A protein and the small-molecule ligand that binds it are described below.
Small molecule (SMILES): C[C@H](O)[C@H](N)[C@@H]1O[C@](O)(C(=O)O)C[C@H](O)[C@@H]1N

Binding-site contacts:
Ligand atom C1 contacts residue SER449 of chain 1.H at 2.3 Å.
Ligand atom C4 contacts residue SER449 of chain 1.H at 2.6 Å.
Ligand atom O1A contacts residue LYS467 of chain 1.H at 4.4 Å.
Ligand atom O6 contacts residue SER449 of chain 1.H at 2.8 Å (h-bond).
Ligand atom C6 contacts residue SER449 of chain 1.H at 3.3 Å.
Ligand atom C5 contacts residue GLY451 of chain 1.H at 4.3 Å.
Ligand atom N5 contacts residue SER449 of chain 1.H at 4.4 Å.
Ligand atom C2 contacts residue SER449 of chain 1.H at 1.4 Å.
Ligand atom O1B contacts residue LYS467 of chain 1.H at 4.5 Å.
Ligand atom O4 contacts residue GLY451 of chain 1.H at 3.7 Å.
Ligand atom C5 contacts residue SER452 of chain 1.H at 4.5 Å.
Ligand atom C3 contacts residue VAL447 of chain 1.H at 4.2 Å (hydrophobic).
Ligand atom C4 contacts residue SER452 of chain 1.H at 3.4 Å.
Ligand atom C5 contacts residue SER449 of chain 1.H at 3.5 Å.
Ligand atom C3 contacts residue SER452 of chain 1.H at 4.0 Å.
Ligand atom O4 contacts residue SER449 of chain 1.H at 3.7 Å.
Ligand atom O1A contacts residue SER449 of chain 1.H at 3.3 Å.
Ligand atom O1B contacts residue VAL448 of chain 1.H at 4.2 Å.
Ligand atom O4 contacts residue SER452 of chain 1.H at 3.1 Å (h-bond).
Ligand atom O1B contacts residue VAL447 of chain 1.H at 3.4 Å.
Ligand atom O1B contacts residue SER449 of chain 1.H at 2.8 Å (h-bond).
Ligand atom C3 contacts residue SER449 of chain 1.H at 1.8 Å.
Ligand atom C4 contacts residue GLY451 of chain 1.H at 3.9 Å.

Sequence of chain 1.H:
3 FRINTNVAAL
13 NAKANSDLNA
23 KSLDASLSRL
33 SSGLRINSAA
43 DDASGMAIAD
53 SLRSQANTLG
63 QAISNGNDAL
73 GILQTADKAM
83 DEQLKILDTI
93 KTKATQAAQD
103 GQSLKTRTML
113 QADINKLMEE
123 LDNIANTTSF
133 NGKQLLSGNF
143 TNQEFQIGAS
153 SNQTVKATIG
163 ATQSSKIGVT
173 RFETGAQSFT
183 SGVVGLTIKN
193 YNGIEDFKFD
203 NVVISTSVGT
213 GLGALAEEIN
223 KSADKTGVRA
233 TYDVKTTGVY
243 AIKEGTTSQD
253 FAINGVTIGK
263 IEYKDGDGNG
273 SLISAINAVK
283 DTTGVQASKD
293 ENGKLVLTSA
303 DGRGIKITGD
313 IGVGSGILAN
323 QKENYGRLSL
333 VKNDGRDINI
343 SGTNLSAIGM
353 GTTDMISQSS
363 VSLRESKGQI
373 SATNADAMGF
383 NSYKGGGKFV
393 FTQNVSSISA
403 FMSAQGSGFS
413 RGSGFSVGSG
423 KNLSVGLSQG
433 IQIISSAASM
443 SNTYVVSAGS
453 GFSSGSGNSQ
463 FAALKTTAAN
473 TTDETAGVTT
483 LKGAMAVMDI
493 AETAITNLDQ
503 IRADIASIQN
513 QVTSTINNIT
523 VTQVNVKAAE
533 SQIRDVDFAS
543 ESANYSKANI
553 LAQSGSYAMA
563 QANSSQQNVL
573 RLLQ